Sequence of chain 4.A:
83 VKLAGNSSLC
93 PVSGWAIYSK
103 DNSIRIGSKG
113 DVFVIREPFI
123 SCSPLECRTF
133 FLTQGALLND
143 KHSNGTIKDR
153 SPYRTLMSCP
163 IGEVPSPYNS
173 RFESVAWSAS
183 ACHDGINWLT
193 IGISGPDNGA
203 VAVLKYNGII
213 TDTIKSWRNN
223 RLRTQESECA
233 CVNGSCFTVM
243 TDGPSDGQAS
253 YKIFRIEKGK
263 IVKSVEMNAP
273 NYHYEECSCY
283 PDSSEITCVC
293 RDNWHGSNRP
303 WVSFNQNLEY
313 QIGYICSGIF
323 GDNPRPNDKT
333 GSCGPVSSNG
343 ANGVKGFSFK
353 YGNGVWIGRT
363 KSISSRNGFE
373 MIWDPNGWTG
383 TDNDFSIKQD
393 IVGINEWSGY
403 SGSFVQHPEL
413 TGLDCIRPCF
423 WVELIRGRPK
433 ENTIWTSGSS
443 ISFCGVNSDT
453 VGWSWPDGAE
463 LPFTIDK

Binding-site contacts:
Ligand atom C6 contacts residue TYR402 of chain 4.A at 3.7 Å (hydrophobic).
Ligand atom C1 contacts residue ARG368 of chain 4.A at 3.6 Å.
Ligand atom C91 contacts residue ARG293 of chain 4.A at 3.6 Å.
Ligand atom C3 contacts residue TYR402 of chain 4.A at 3.1 Å (hydrophobic).
Ligand atom C91 contacts residue ASN295 of chain 4.A at 3.7 Å.
Ligand atom O1A contacts residue ARG368 of chain 4.A at 2.9 Å (salt-bridge).
Ligand atom C2 contacts residue ASP151 of chain 4.A at 3.8 Å.
Ligand atom C6 contacts residue GLU278 of chain 4.A at 3.6 Å.
Ligand atom O10 contacts residue ASP151 of chain 4.A at 3.1 Å.
Ligand atom C81 contacts residue ARG223 of chain 4.A at 4.0 Å.
Ligand atom C7 contacts residue ARG293 of chain 4.A at 3.7 Å.
Ligand atom O1B contacts residue ARG293 of chain 4.A at 3.0 Å (salt-bridge).
Ligand atom C1 contacts residue TYR402 of chain 4.A at 3.0 Å (hydrophobic).
Ligand atom C82 contacts residue ARG223 of chain 4.A at 3.5 Å.
Ligand atom O1A contacts residue TYR402 of chain 4.A at 3.2 Å (h-bond).
Ligand atom C3 contacts residue ASP151 of chain 4.A at 3.2 Å.
Ligand atom C4 contacts residue TYR402 of chain 4.A at 3.4 Å (hydrophobic).
Ligand atom O1B contacts residue ARG368 of chain 4.A at 2.9 Å (salt-bridge).
Ligand atom O10 contacts residue ARG152 of chain 4.A at 2.8 Å (salt-bridge).
Ligand atom N4 contacts residue ASP151 of chain 4.A at 3.1 Å (salt-bridge).
Ligand atom C5 contacts residue ASP151 of chain 4.A at 3.7 Å.
Ligand atom O1A contacts residue ARG118 of chain 4.A at 3.0 Å (salt-bridge).
Ligand atom C4 contacts residue ASP151 of chain 4.A at 3.5 Å.
Ligand atom C3 contacts residue ARG118 of chain 4.A at 3.8 Å.
Ligand atom C81 contacts residue SER247 of chain 4.A at 3.9 Å.
Ligand atom C82 contacts residue ARG225 of chain 4.A at 3.4 Å.
Ligand atom C1 contacts residue ARG293 of chain 4.A at 3.9 Å.
Ligand atom C82 contacts residue ARG152 of chain 4.A at 3.9 Å.
Ligand atom C81 contacts residue ARG225 of chain 4.A at 3.5 Å.
Ligand atom C11 contacts residue TRP179 of chain 4.A at 3.8 Å (hydrophobic).
Ligand atom N4 contacts residue GLU119 of chain 4.A at 3.1 Å (salt-bridge).
Ligand atom C9 contacts residue GLU277 of chain 4.A at 3.6 Å.
Ligand atom C2 contacts residue TYR402 of chain 4.A at 3.2 Å (hydrophobic).
Ligand atom C7 contacts residue GLU278 of chain 4.A at 4.0 Å.
Ligand atom O1B contacts residue TYR402 of chain 4.A at 3.4 Å (h-bond).
Ligand atom C8 contacts residue ARG225 of chain 4.A at 4.0 Å.
Ligand atom C10 contacts residue ARG152 of chain 4.A at 3.8 Å.
Ligand atom C4 contacts residue GLU119 of chain 4.A at 3.9 Å.
Ligand atom C9 contacts residue GLU278 of chain 4.A at 4.0 Å.
Ligand atom C7 contacts residue TYR402 of chain 4.A at 3.2 Å (hydrophobic).

A small-molecule ligand and the protein it binds are described below.
Small molecule (SMILES): CCC(CC)O[C@@H]1C=C(C(=O)O)C[C@H](N)[C@H]1NC(C)=O